A protein and the small-molecule ligand that binds it are described below.
Small molecule (SMILES): COc1ccc([C@@H]2N[C@@H](C(=O)O)Cc3c2[nH]c2ccccc32)cc1CN1CCN(c2ccccc2F)CC1

Binding-site contacts:
Ligand atom C36 contacts residue PHE219 of chain 1.A at 4.2 Å (hydrophobic).
Ligand atom C27 contacts residue TRP222 of chain 1.A at 4.0 Å (hydrophobic).
Ligand atom C36 contacts residue TRP222 of chain 1.A at 4.0 Å (hydrophobic).
Ligand atom C24 contacts residue TRP222 of chain 1.A at 4.3 Å (hydrophobic).
Ligand atom C36 contacts residue LEU218 of chain 1.A at 4.4 Å (hydrophobic).
Ligand atom C24 contacts residue TYR241 of chain 1.A at 3.4 Å (hydrophobic).
Ligand atom C30 contacts residue TYR241 of chain 1.A at 4.4 Å (hydrophobic).
Ligand atom C23 contacts residue TYR241 of chain 1.A at 4.2 Å (hydrophobic).
Ligand atom C34 contacts residue LEU215 of chain 1.A at 4.1 Å (hydrophobic).
Ligand atom C36 contacts residue TYR241 of chain 1.A at 4.3 Å (hydrophobic).
Ligand atom C25 contacts residue TYR241 of chain 1.A at 4.4 Å (hydrophobic).
Ligand atom O29 contacts residue TRP222 of chain 1.A at 2.7 Å (h-bond).
Ligand atom C34 contacts residue PHE219 of chain 1.A at 4.4 Å (hydrophobic).
Ligand atom C35 contacts residue PHE219 of chain 1.A at 3.6 Å (hydrophobic).

Sequence of chain 1.A:
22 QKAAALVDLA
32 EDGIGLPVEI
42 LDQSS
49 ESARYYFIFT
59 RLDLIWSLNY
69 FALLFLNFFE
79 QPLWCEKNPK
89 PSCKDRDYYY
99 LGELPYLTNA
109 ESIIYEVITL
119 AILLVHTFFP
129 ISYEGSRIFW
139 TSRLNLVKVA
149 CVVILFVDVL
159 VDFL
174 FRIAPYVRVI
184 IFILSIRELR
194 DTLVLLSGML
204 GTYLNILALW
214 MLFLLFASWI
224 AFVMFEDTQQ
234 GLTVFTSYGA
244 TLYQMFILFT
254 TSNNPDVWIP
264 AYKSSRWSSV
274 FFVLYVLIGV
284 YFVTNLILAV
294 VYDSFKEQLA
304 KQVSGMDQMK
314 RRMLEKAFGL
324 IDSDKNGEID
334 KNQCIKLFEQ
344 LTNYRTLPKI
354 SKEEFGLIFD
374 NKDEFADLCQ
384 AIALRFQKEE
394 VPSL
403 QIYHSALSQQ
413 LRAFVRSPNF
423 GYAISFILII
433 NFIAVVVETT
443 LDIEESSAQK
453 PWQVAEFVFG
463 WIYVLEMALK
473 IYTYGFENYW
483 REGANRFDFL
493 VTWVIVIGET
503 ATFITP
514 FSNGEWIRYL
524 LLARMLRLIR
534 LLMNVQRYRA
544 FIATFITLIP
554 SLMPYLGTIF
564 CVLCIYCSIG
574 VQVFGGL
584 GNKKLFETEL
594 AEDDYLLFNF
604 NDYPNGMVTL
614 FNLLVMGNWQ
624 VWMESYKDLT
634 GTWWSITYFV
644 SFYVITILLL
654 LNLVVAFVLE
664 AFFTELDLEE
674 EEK